Binding-site contacts:
Ligand atom C5 contacts residue ASN157 of chain 2.A at 3.6 Å.
Ligand atom C8 contacts residue LYS168 of chain 2.A at 4.2 Å.
Ligand atom C3 contacts residue ASN157 of chain 2.A at 3.6 Å.
Ligand atom O7 contacts residue GLN135 of chain 2.A at 4.0 Å.
Ligand atom C8 contacts residue PHE156 of chain 2.A at 3.6 Å (hydrophobic).
Ligand atom C4 contacts residue ASN157 of chain 2.A at 4.1 Å.
Ligand atom N2 contacts residue ASN157 of chain 2.A at 2.8 Å (h-bond).
Ligand atom O5 contacts residue ASN157 of chain 2.A at 2.4 Å (h-bond).
Ligand atom C8 contacts residue SER155 of chain 2.A at 3.4 Å.
Ligand atom C8 contacts residue GLN135 of chain 2.A at 3.8 Å.
Ligand atom C7 contacts residue ASN157 of chain 2.A at 3.6 Å.
Ligand atom O7 contacts residue ASN157 of chain 2.A at 3.9 Å.
Ligand atom C8 contacts residue ASN157 of chain 2.A at 4.4 Å.
Ligand atom C1 contacts residue ASN157 of chain 2.A at 1.4 Å.
Ligand atom C2 contacts residue ASN157 of chain 2.A at 2.3 Å.
Ligand atom C7 contacts residue GLN135 of chain 2.A at 4.2 Å.
Ligand atom C7 contacts residue PHE156 of chain 2.A at 4.3 Å (hydrophobic).
Ligand atom O7 contacts residue THR133 of chain 2.A at 4.5 Å.

The protein below binds the small molecule below.
Small molecule (SMILES): CC(=O)N[C@@H]1[C@@H](O)[C@H](O)[C@@H](CO)O[C@H]1O

Sequence of chain 2.A:
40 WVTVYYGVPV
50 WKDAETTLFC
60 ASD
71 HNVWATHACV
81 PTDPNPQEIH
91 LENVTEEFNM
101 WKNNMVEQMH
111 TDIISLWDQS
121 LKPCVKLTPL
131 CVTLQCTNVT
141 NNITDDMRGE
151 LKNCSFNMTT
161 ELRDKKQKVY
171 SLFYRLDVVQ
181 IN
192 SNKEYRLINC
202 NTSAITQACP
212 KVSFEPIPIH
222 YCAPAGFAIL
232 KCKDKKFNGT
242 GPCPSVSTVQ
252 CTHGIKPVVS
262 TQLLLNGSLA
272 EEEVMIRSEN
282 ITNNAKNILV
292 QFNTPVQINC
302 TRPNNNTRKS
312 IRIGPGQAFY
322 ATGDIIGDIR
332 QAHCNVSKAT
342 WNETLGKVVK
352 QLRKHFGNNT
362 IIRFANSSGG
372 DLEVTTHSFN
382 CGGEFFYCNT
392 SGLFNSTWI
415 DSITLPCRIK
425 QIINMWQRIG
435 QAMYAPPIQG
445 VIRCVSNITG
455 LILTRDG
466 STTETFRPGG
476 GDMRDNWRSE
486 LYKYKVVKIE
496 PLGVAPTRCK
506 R